Sequence of chain 1.A:
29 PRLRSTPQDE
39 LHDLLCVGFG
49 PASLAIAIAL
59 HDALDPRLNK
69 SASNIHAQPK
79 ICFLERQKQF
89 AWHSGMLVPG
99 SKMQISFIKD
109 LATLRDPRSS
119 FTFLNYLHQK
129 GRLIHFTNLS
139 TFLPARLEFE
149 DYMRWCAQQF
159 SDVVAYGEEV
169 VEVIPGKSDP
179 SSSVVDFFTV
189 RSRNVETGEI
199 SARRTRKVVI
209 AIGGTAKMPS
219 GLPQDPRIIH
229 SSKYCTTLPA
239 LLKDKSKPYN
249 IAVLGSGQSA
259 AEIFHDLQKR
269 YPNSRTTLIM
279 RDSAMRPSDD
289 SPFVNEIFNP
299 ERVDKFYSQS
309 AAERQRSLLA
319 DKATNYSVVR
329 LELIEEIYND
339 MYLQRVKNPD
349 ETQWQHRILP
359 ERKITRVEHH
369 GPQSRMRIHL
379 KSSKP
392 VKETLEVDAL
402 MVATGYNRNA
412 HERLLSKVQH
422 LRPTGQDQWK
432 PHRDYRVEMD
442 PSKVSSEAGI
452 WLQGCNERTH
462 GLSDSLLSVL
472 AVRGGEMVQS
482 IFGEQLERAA

Binding-site contacts:
Ligand atom C contacts residue PHE296 of chain 1.A at 3.7 Å (hydrophobic).
Ligand atom O contacts residue LYS107 of chain 1.A at 3.7 Å.
Ligand atom NE contacts residue THR322 of chain 1.A at 4.1 Å.
Ligand atom CD contacts residue LEU467 of chain 1.A at 3.7 Å (hydrophobic).
Ligand atom CA contacts residue ASN293 of chain 1.A at 3.5 Å.
Ligand atom OXT contacts residue ILE103 of chain 1.A at 3.3 Å.
Ligand atom CA contacts residue GLN102 of chain 1.A at 4.4 Å.
Ligand atom CG contacts residue THR322 of chain 1.A at 4.0 Å.
Ligand atom O contacts residue ASN293 of chain 1.A at 3.1 Å (h-bond).
Ligand atom CA contacts residue ILE103 of chain 1.A at 4.5 Å (hydrophobic).
Ligand atom CA contacts residue SER469 of chain 1.A at 4.2 Å.
Ligand atom N contacts residue PHE296 of chain 1.A at 3.4 Å.
Ligand atom CB contacts residue ILE103 of chain 1.A at 4.0 Å (hydrophobic).
Ligand atom NE contacts residue LEU467 of chain 1.A at 4.5 Å.
Ligand atom CB contacts residue LEU467 of chain 1.A at 4.3 Å (hydrophobic).
Ligand atom NE contacts residue ASN323 of chain 1.A at 3.4 Å (h-bond).
Ligand atom C contacts residue SER469 of chain 1.A at 3.9 Å.
Ligand atom N contacts residue ASN293 of chain 1.A at 2.7 Å (h-bond).
Ligand atom CA contacts residue PHE296 of chain 1.A at 3.5 Å (hydrophobic).
Ligand atom O contacts residue PHE296 of chain 1.A at 4.3 Å.
Ligand atom CG contacts residue GLN102 of chain 1.A at 3.8 Å.
Ligand atom OXT contacts residue PHE296 of chain 1.A at 3.5 Å.
Ligand atom CG contacts residue LEU467 of chain 1.A at 3.8 Å (hydrophobic).
Ligand atom CB contacts residue GLN102 of chain 1.A at 3.4 Å.
Ligand atom CD contacts residue GLN102 of chain 1.A at 3.8 Å.
Ligand atom NE contacts residue GLN102 of chain 1.A at 3.5 Å.
Ligand atom CB contacts residue SER469 of chain 1.A at 4.3 Å.
Ligand atom NE contacts residue NAP1 of chain 1.C at 3.2 Å (h-bond).
Ligand atom C contacts residue ILE103 of chain 1.A at 3.8 Å (hydrophobic).
Ligand atom O contacts residue ILE103 of chain 1.A at 4.0 Å.
Ligand atom C contacts residue ASN293 of chain 1.A at 3.5 Å.
Ligand atom CD contacts residue NAP1 of chain 1.C at 4.5 Å.
Ligand atom OXT contacts residue SER469 of chain 1.A at 2.9 Å (h-bond).
Ligand atom C contacts residue LYS107 of chain 1.A at 4.2 Å.
Ligand atom CD contacts residue FAD1 of chain 1.B at 4.2 Å.
Ligand atom CD contacts residue ASN323 of chain 1.A at 4.0 Å.
Ligand atom OXT contacts residue LYS107 of chain 1.A at 3.6 Å (salt-bridge).
Ligand atom OXT contacts residue ASN293 of chain 1.A at 4.4 Å.
Ligand atom CG contacts residue PHE296 of chain 1.A at 4.2 Å (hydrophobic).
Ligand atom N contacts residue GLN102 of chain 1.A at 4.5 Å.

The protein below binds the small molecule below.
Small molecule (SMILES): NCCC[C@H](N)C(=O)O